Binding-site contacts:
Ligand atom O6 contacts residue SO41 of chain 3.AA at 4.3 Å.
Ligand atom C4 contacts residue SO41 of chain 3.AA at 4.1 Å.
Ligand atom C4 contacts residue ASP110 of chain 3.A at 4.1 Å.
Ligand atom C8 contacts residue LYS159 of chain 3.A at 4.4 Å.
Ligand atom O6 contacts residue ASP110 of chain 3.A at 2.5 Å (salt-bridge).
Ligand atom N2 contacts residue ASN103 of chain 3.A at 2.9 Å (h-bond).
Ligand atom C3 contacts residue ASN103 of chain 3.A at 3.8 Å.
Ligand atom C2 contacts residue LYS159 of chain 3.A at 4.2 Å.
Ligand atom C2 contacts residue SO41 of chain 3.AA at 4.5 Å.
Ligand atom C8 contacts residue ASN103 of chain 3.A at 4.3 Å.
Ligand atom C6 contacts residue ARG113 of chain 3.A at 4.3 Å.
Ligand atom C1 contacts residue ASN103 of chain 3.A at 1.4 Å.
Ligand atom O4 contacts residue ASP110 of chain 3.A at 3.6 Å.
Ligand atom C5 contacts residue ASN103 of chain 3.A at 3.7 Å.
Ligand atom O3 contacts residue LYS159 of chain 3.A at 3.9 Å.
Ligand atom C6 contacts residue SO41 of chain 3.AA at 4.2 Å.
Ligand atom C5 contacts residue SO41 of chain 3.AA at 3.5 Å.
Ligand atom O5 contacts residue SO41 of chain 3.AA at 4.1 Å.
Ligand atom C8 contacts residue THR102 of chain 3.A at 3.8 Å.
Ligand atom O3 contacts residue SO41 of chain 3.AA at 4.4 Å.
Ligand atom C4 contacts residue ASN103 of chain 3.A at 4.2 Å.
Ligand atom O7 contacts residue ASN103 of chain 3.A at 3.0 Å (h-bond).
Ligand atom O6 contacts residue ARG113 of chain 3.A at 4.2 Å.
Ligand atom C7 contacts residue ASN103 of chain 3.A at 3.1 Å.
Ligand atom C7 contacts residue LYS159 of chain 3.A at 4.4 Å.
Ligand atom N2 contacts residue LYS159 of chain 3.A at 3.5 Å (salt-bridge).
Ligand atom C2 contacts residue ASN103 of chain 3.A at 2.5 Å.
Ligand atom C6 contacts residue ASP110 of chain 3.A at 3.3 Å.
Ligand atom C3 contacts residue SO41 of chain 3.AA at 3.6 Å.
Ligand atom C3 contacts residue LYS159 of chain 3.A at 3.8 Å.
Ligand atom O4 contacts residue SO41 of chain 3.AA at 3.9 Å.
Ligand atom C1 contacts residue SO41 of chain 3.AA at 4.1 Å.
Ligand atom O5 contacts residue ASN103 of chain 3.A at 2.4 Å (h-bond).
Ligand atom C5 contacts residue ASP110 of chain 3.A at 4.3 Å.

This protein binds this small molecule.
Small molecule (SMILES): CC(=O)N[C@@H]1[C@@H](O)[C@H](O)[C@@H](CO)O[C@H]1O

Sequence of chain 3.A:
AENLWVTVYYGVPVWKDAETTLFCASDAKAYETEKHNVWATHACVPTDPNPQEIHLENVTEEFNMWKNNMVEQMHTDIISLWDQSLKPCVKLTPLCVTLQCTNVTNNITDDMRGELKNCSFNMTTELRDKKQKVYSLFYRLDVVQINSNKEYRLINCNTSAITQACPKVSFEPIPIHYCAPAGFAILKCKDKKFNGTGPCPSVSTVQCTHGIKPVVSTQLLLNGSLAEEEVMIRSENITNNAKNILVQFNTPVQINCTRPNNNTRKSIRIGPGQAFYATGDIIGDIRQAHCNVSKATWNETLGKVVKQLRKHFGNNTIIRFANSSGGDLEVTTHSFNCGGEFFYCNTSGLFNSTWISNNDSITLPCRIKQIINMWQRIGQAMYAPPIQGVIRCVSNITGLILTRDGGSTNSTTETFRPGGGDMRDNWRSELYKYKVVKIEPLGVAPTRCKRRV